Binding-site contacts:
Ligand atom C16 contacts residue LYS70 of chain 6.C at 3.3 Å.
Ligand atom F62 contacts residue GLN179 of chain 2.C at 3.5 Å.
Ligand atom F26 contacts residue LEU69 of chain 6.C at 3.4 Å.
Ligand atom C23 contacts residue MET66 of chain 6.C at 3.4 Å (hydrophobic).
Ligand atom N15 contacts residue LYS70 of chain 6.C at 3.5 Å (salt-bridge).
Ligand atom C44 contacts residue ASN57 of chain 6.C at 3.3 Å.
Ligand atom N15 contacts residue GLN179 of chain 2.C at 3.4 Å (h-bond).
Ligand atom O50 contacts residue GLN179 of chain 2.C at 2.9 Å (h-bond).
Ligand atom F26 contacts residue MET66 of chain 6.C at 3.5 Å.
Ligand atom N43 contacts residue ASN57 of chain 6.C at 2.6 Å (h-bond).
Ligand atom CL47 contacts residue ASN74 of chain 6.C at 3.2 Å.
Ligand atom N06 contacts residue ASN57 of chain 6.C at 2.8 Å (h-bond).
Ligand atom O51 contacts residue ASN74 of chain 6.C at 3.1 Å (h-bond).
Ligand atom C36 contacts residue GLN67 of chain 6.C at 3.2 Å.
Ligand atom F26 contacts residue LYS70 of chain 6.C at 3.3 Å.
Ligand atom C12 contacts residue ASN53 of chain 6.C at 3.1 Å.
Ligand atom F53 contacts residue LYS182 of chain 2.C at 3.1 Å.
Ligand atom F53 contacts residue GLN179 of chain 2.C at 3.4 Å.
Ligand atom F27 contacts residue LEU56 of chain 6.C at 3.3 Å.
Ligand atom F64 contacts residue LEU172 of chain 2.C at 3.3 Å.
Ligand atom F64 contacts residue ARG173 of chain 2.C at 3.1 Å.
Ligand atom C07 contacts residue THR107 of chain 6.C at 3.5 Å.
Ligand atom C12 contacts residue TYR130 of chain 6.C at 3.2 Å (hydrophobic).
Ligand atom C19 contacts residue ASN53 of chain 6.C at 3.5 Å.
Ligand atom F42 contacts residue LYS70 of chain 6.C at 3.1 Å.
Ligand atom F52 contacts residue TYR169 of chain 2.C at 3.2 Å.
Ligand atom F27 contacts residue MET66 of chain 6.C at 3.1 Å.
Ligand atom C19 contacts residue ASN57 of chain 6.C at 3.4 Å.
Ligand atom C11 contacts residue TYR130 of chain 6.C at 3.2 Å (hydrophobic).
Ligand atom C04 contacts residue ASN53 of chain 6.C at 3.3 Å.
Ligand atom C39 contacts residue GLN63 of chain 6.C at 3.2 Å.
Ligand atom C18 contacts residue GLN179 of chain 2.C at 3.4 Å.
Ligand atom C21 contacts residue ASN57 of chain 6.C at 3.2 Å.
Ligand atom F63 contacts residue THR107 of chain 6.C at 3.2 Å.
Ligand atom C03 contacts residue ASN53 of chain 6.C at 3.5 Å.
Ligand atom O50 contacts residue LYS70 of chain 6.C at 2.6 Å (salt-bridge).
Ligand atom C08 contacts residue THR107 of chain 6.C at 3.5 Å.
Ligand atom O57 contacts residue PRO38 of chain 2.C at 3.3 Å (h-bond).
Ligand atom O29 contacts residue LYS70 of chain 6.C at 3.0 Å (salt-bridge).
Ligand atom C02 contacts residue ASN57 of chain 6.C at 3.5 Å.

Sequence of chain 6.C:
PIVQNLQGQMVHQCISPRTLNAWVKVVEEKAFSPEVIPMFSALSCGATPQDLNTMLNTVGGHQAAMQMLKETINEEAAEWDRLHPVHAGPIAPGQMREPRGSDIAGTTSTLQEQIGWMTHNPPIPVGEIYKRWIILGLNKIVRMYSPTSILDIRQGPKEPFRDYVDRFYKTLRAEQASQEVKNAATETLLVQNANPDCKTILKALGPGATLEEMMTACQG

This small molecule binds to this protein.
Small molecule (SMILES): CC(C)(C#Cc1ccc(-c2ccc(Cl)c3c(NS(C)(=O)=O)nn(CC(F)(F)F)c23)c([C@H](Cc2cc(F)cc(F)c2)NC(=O)Cn2nc(C(F)(F)F)c3c2C(F)(F)[C@@H]2C[C@H]32)n1)S(C)(=O)=O

Sequence of chain 2.C:
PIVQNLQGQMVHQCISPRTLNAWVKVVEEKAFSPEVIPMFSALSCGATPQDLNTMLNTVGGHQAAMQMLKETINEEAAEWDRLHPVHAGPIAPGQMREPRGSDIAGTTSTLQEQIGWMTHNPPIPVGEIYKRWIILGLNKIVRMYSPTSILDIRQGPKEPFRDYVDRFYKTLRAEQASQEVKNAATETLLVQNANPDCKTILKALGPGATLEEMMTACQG